Sequence of chain 1.B:
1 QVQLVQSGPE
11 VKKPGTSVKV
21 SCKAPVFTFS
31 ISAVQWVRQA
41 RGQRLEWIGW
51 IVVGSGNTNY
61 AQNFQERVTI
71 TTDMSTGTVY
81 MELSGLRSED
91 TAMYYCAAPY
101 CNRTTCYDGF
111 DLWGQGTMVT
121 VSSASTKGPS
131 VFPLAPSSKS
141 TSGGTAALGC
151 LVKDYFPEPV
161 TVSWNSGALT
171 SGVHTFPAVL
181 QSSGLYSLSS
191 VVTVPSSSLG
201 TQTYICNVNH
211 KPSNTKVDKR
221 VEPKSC

Binding-site contacts:
Ligand atom C2 contacts residue THR104 of chain 1.B at 4.4 Å.
Ligand atom C5 contacts residue THR104 of chain 1.B at 3.6 Å.
Ligand atom C1 contacts residue THR104 of chain 1.B at 3.0 Å.
Ligand atom C7 contacts residue ASN102 of chain 1.B at 3.6 Å.
Ligand atom C1 contacts residue THR105 of chain 1.B at 4.4 Å.
Ligand atom C8 contacts residue ASN102 of chain 1.B at 4.2 Å.
Ligand atom C5 contacts residue ASN102 of chain 1.B at 3.1 Å.
Ligand atom O6 contacts residue ASN102 of chain 1.B at 3.8 Å.
Ligand atom O5 contacts residue THR104 of chain 1.B at 2.4 Å (h-bond).
Ligand atom O7 contacts residue ASN102 of chain 1.B at 3.6 Å.
Ligand atom C8 contacts residue THR105 of chain 1.B at 3.8 Å.
Ligand atom C2 contacts residue ASN102 of chain 1.B at 2.5 Å.
Ligand atom C6 contacts residue ASN102 of chain 1.B at 3.1 Å.
Ligand atom O5 contacts residue THR105 of chain 1.B at 3.7 Å.
Ligand atom N2 contacts residue ASN102 of chain 1.B at 3.4 Å (h-bond).
Ligand atom O6 contacts residue THR105 of chain 1.B at 4.3 Å.
Ligand atom C3 contacts residue ASN102 of chain 1.B at 3.7 Å.
Ligand atom O5 contacts residue ASN102 of chain 1.B at 2.3 Å (h-bond).
Ligand atom C6 contacts residue THR105 of chain 1.B at 3.1 Å.
Ligand atom C4 contacts residue ASN102 of chain 1.B at 3.9 Å.
Ligand atom C6 contacts residue THR104 of chain 1.B at 4.4 Å.
Ligand atom C1 contacts residue ASN102 of chain 1.B at 1.4 Å.
Ligand atom C5 contacts residue THR105 of chain 1.B at 3.8 Å.

A small-molecule ligand and the protein it binds are described below.
Small molecule (SMILES): CC(=O)N[C@H]1[C@H](O[C@H]2[C@H](O)[C@@H](NC(C)=O)CO[C@@H]2CO)O[C@H](CO)[C@@H](O)[C@@H]1O